Sequence of chain 1.B:
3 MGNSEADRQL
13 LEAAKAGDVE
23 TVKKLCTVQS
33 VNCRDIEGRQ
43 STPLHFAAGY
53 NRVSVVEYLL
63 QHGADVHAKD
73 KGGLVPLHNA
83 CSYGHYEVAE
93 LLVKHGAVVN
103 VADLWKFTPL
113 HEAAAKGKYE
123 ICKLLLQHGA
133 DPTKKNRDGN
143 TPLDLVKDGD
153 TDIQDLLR

A small-molecule ligand and the protein it binds are described below.
Small molecule (SMILES): NC(=O)CC[C@H](NC(=O)CNC(=O)[C@H](CC(=O)O)NC(=O)[C@@H]1CCCN1C(=O)[C@H](CO)NC(=O)[C@H](CCC(=O)O)NC(=O)[C@H](CCCN=C(N)N)NC(=O)[C@@H](N)CCC(N)=O)C(=O)N[C@@H](CO)C(=O)N[C@@H](Cc1ccccc1)C(=O)N[C@@H](CCCN=C(N)N)C(=O)N[C@@H](CO)C(N)=O

Binding-site contacts:
Ligand atom NH1 contacts residue PHE109 of chain 1.B at 3.3 Å.
Ligand atom O contacts residue TYR85 of chain 1.B at 2.6 Å (h-bond).
Ligand atom N contacts residue GLY51 of chain 1.B at 3.1 Å (h-bond).
Ligand atom C contacts residue SO41 of chain 1.L at 3.6 Å.
Ligand atom CA contacts residue GLY51 of chain 1.B at 3.3 Å.
Ligand atom C contacts residue TYR85 of chain 1.B at 3.4 Å (hydrophobic).
Ligand atom CB contacts residue SO41 of chain 1.L at 3.5 Å.
Ligand atom CA contacts residue TYR85 of chain 1.B at 3.4 Å (hydrophobic).
Ligand atom O contacts residue HIS87 of chain 1.B at 3.3 Å.
Ligand atom CZ contacts residue PHE109 of chain 1.B at 3.5 Å (hydrophobic).
Ligand atom CB contacts residue ASN81 of chain 1.B at 3.3 Å.
Ligand atom CG contacts residue SER43 of chain 1.B at 3.4 Å.
Ligand atom O contacts residue HIS87 of chain 1.B at 2.9 Å (h-bond).
Ligand atom NH1 contacts residue GLU114 of chain 1.B at 2.2 Å (salt-bridge).
Ligand atom NE contacts residue ASP105 of chain 1.B at 2.8 Å (salt-bridge).
Ligand atom CZ contacts residue GLU114 of chain 1.B at 3.0 Å.
Ligand atom N contacts residue TYR52 of chain 1.B at 3.4 Å.
Ligand atom CZ contacts residue ASP105 of chain 1.B at 3.2 Å.
Ligand atom NH2 contacts residue GLU114 of chain 1.B at 3.0 Å (salt-bridge).
Ligand atom C contacts residue TYR85 of chain 1.B at 3.4 Å (hydrophobic).
Ligand atom NE contacts residue PHE109 of chain 1.B at 3.5 Å.
Ligand atom CA contacts residue TYR52 of chain 1.B at 3.5 Å (hydrophobic).
Ligand atom CA contacts residue TYR85 of chain 1.B at 3.4 Å (hydrophobic).
Ligand atom O contacts residue GLY51 of chain 1.B at 3.3 Å (h-bond).
Ligand atom OG contacts residue LYS120 of chain 1.B at 3.2 Å (salt-bridge).
Ligand atom N contacts residue ASN81 of chain 1.B at 3.5 Å (h-bond).
Ligand atom N contacts residue SO41 of chain 1.L at 2.8 Å (h-bond).
Ligand atom OD1 contacts residue ARG41 of chain 1.B at 3.2 Å.
Ligand atom O contacts residue TYR85 of chain 1.B at 3.3 Å.
Ligand atom OE1 contacts residue TYR52 of chain 1.B at 3.4 Å.
Ligand atom O contacts residue ASN81 of chain 1.B at 3.0 Å (h-bond).
Ligand atom NH1 contacts residue ASP105 of chain 1.B at 2.8 Å (salt-bridge).
Ligand atom OG contacts residue SO41 of chain 1.L at 2.7 Å (h-bond).
Ligand atom CB contacts residue LEU76 of chain 1.B at 3.5 Å (hydrophobic).
Ligand atom O contacts residue ARG41 of chain 1.B at 3.5 Å (salt-bridge).
Ligand atom CA contacts residue TYR85 of chain 1.B at 3.5 Å (hydrophobic).
Ligand atom CA contacts residue SO41 of chain 1.L at 3.5 Å.
Ligand atom N contacts residue TYR85 of chain 1.B at 3.5 Å.
Ligand atom O contacts residue GLY51 of chain 1.B at 3.4 Å.
Ligand atom OD1 contacts residue SER43 of chain 1.B at 2.4 Å (h-bond).